The small molecule below binds the protein below.
Small molecule (SMILES): CC(=O)N[C@@H]1[C@@H](O)[C@H](O)[C@@H](CO)O[C@H]1O

Sequence of chain 1.C:
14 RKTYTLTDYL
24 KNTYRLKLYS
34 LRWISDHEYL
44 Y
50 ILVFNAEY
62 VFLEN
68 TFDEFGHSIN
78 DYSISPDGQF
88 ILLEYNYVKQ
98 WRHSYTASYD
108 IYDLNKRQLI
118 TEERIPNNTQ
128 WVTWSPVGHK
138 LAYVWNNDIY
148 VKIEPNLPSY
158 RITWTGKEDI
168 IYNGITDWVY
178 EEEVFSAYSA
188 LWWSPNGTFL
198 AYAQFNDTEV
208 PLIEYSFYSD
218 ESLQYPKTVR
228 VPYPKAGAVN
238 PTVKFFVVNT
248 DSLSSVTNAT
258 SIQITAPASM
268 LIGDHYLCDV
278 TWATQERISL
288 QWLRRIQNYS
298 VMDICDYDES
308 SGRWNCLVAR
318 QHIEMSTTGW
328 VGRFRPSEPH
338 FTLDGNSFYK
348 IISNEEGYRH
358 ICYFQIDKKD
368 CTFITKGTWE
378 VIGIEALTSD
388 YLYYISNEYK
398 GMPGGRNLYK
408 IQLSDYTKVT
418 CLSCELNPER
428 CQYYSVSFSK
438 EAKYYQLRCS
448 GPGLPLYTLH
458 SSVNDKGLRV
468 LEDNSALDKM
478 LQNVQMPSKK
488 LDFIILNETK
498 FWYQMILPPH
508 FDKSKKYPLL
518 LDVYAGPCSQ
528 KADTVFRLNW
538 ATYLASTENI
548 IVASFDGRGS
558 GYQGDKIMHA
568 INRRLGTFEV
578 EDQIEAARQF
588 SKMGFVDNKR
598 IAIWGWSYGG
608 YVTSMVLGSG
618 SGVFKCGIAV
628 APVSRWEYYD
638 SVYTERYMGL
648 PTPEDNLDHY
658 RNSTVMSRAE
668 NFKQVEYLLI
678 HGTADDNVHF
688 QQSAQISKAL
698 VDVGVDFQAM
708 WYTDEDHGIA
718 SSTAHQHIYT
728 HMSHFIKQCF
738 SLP

Binding-site contacts:
Ligand atom O6 contacts residue ASP652 of chain 1.C at 4.5 Å.
Ligand atom O6 contacts residue ARG570 of chain 1.C at 3.7 Å.
Ligand atom O7 contacts residue SER323 of chain 1.C at 3.3 Å (h-bond).
Ligand atom O7 contacts residue ASN295 of chain 1.C at 3.7 Å.
Ligand atom C5 contacts residue ASN295 of chain 1.C at 3.4 Å.
Ligand atom C8 contacts residue MET322 of chain 1.C at 3.9 Å (hydrophobic).
Ligand atom O7 contacts residue THR324 of chain 1.C at 3.7 Å.
Ligand atom O5 contacts residue ASN295 of chain 1.C at 2.3 Å (h-bond).
Ligand atom N2 contacts residue ASN295 of chain 1.C at 2.3 Å (h-bond).
Ligand atom N2 contacts residue SER323 of chain 1.C at 4.4 Å.
Ligand atom C8 contacts residue SER323 of chain 1.C at 4.4 Å.
Ligand atom C4 contacts residue ASN295 of chain 1.C at 3.6 Å.
Ligand atom C7 contacts residue ASN295 of chain 1.C at 3.3 Å.
Ligand atom O3 contacts residue ASN295 of chain 1.C at 3.5 Å (h-bond).
Ligand atom C8 contacts residue ASN295 of chain 1.C at 4.4 Å.
Ligand atom C8 contacts residue TYR296 of chain 1.C at 4.4 Å (hydrophobic).
Ligand atom C2 contacts residue ASN295 of chain 1.C at 1.3 Å.
Ligand atom C1 contacts residue ILE293 of chain 1.C at 3.4 Å (hydrophobic).
Ligand atom C7 contacts residue SER323 of chain 1.C at 3.8 Å.
Ligand atom C5 contacts residue ILE293 of chain 1.C at 4.3 Å (hydrophobic).
Ligand atom C3 contacts residue ASN295 of chain 1.C at 2.8 Å.
Ligand atom O5 contacts residue ILE293 of chain 1.C at 3.2 Å.
Ligand atom C1 contacts residue ASN295 of chain 1.C at 1.4 Å.